Binding-site contacts:
Ligand atom C4 contacts residue SER114 of chain 1.E at 3.4 Å.
Ligand atom O3 contacts residue THR131 of chain 1.E at 3.9 Å.
Ligand atom C5 contacts residue ASN165 of chain 1.E at 3.6 Å.
Ligand atom N2 contacts residue ASN165 of chain 1.E at 2.9 Å (h-bond).
Ligand atom C4 contacts residue GLY130 of chain 1.E at 4.2 Å.
Ligand atom O3 contacts residue GLN161 of chain 1.E at 3.9 Å.
Ligand atom C3 contacts residue ASN165 of chain 1.E at 3.8 Å.
Ligand atom O4 contacts residue GLY130 of chain 1.E at 3.8 Å.
Ligand atom C8 contacts residue GLN161 of chain 1.E at 3.4 Å.
Ligand atom C7 contacts residue GLN161 of chain 1.E at 3.6 Å.
Ligand atom O4 contacts residue THR131 of chain 1.E at 3.8 Å.
Ligand atom C5 contacts residue ASN165 of chain 1.E at 4.2 Å.
Ligand atom C6 contacts residue GLY130 of chain 1.E at 3.3 Å.
Ligand atom C6 contacts residue LEU164 of chain 1.E at 3.9 Å (hydrophobic).
Ligand atom O5 contacts residue ASN165 of chain 1.E at 2.4 Å (h-bond).
Ligand atom O4 contacts residue TRP129 of chain 1.E at 3.8 Å.
Ligand atom C5 contacts residue GLY130 of chain 1.E at 3.9 Å.
Ligand atom O7 contacts residue ASN165 of chain 1.E at 3.3 Å (h-bond).
Ligand atom C7 contacts residue GLY130 of chain 1.E at 3.8 Å.
Ligand atom C6 contacts residue TRP129 of chain 1.E at 3.9 Å (hydrophobic).
Ligand atom C5 contacts residue GLY130 of chain 1.E at 3.9 Å.
Ligand atom C4 contacts residue ASN165 of chain 1.E at 4.2 Å.
Ligand atom C2 contacts residue ASN165 of chain 1.E at 2.4 Å.
Ligand atom O3 contacts residue SER114 of chain 1.E at 3.2 Å (h-bond).
Ligand atom C3 contacts residue SER114 of chain 1.E at 4.1 Å.
Ligand atom C8 contacts residue TRP129 of chain 1.E at 3.8 Å (hydrophobic).
Ligand atom C2 contacts residue GLN161 of chain 1.E at 3.8 Å.
Ligand atom O3 contacts residue GLU113 of chain 1.E at 3.9 Å.
Ligand atom N2 contacts residue GLN161 of chain 1.E at 2.8 Å (h-bond).
Ligand atom C3 contacts residue GLY130 of chain 1.E at 4.2 Å.
Ligand atom C1 contacts residue ASN165 of chain 1.E at 1.4 Å.
Ligand atom O5 contacts residue GLY130 of chain 1.E at 3.4 Å (h-bond).
Ligand atom C6 contacts residue PHE128 of chain 1.E at 3.4 Å (hydrophobic).
Ligand atom C3 contacts residue THR131 of chain 1.E at 3.9 Å.
Ligand atom O7 contacts residue GLY130 of chain 1.E at 3.4 Å.
Ligand atom O4 contacts residue SER114 of chain 1.E at 2.8 Å (h-bond).
Ligand atom C3 contacts residue GLN161 of chain 1.E at 3.7 Å.
Ligand atom O5 contacts residue THR131 of chain 1.E at 3.8 Å.
Ligand atom C7 contacts residue ASN165 of chain 1.E at 3.3 Å.
Ligand atom C1 contacts residue THR131 of chain 1.E at 4.2 Å.

This small molecule binds to this protein.
Small molecule (SMILES): CC(=O)N[C@H]1[C@H](O[C@H]2[C@H](O)[C@@H](NC(C)=O)CO[C@@H]2CO[C@@H]2O[C@@H](C)[C@@H](O)[C@@H](O)[C@@H]2O)O[C@H](CO)[C@@H](O)[C@@H]1O

Sequence of chain 1.E:
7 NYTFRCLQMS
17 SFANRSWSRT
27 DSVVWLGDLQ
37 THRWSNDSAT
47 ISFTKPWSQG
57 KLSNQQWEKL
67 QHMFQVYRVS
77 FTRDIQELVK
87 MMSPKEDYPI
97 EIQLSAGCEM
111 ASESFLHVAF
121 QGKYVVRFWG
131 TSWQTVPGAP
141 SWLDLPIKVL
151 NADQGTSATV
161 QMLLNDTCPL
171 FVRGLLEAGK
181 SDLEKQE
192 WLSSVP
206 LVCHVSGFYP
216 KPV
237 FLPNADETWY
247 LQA